Binding-site contacts:
Ligand atom C1 contacts residue CYS173 of chain 1.A at 3.8 Å (hydrophobic).
Ligand atom C2 contacts residue SER172 of chain 1.A at 3.7 Å.
Ligand atom N3 contacts residue GLN174 of chain 1.A at 3.7 Å.
Ligand atom N2 contacts residue TRP193 of chain 1.A at 3.7 Å.
Ligand atom C5 contacts residue GLN174 of chain 1.A at 3.7 Å.
Ligand atom C3 contacts residue CYS173 of chain 1.A at 3.8 Å (hydrophobic).
Ligand atom C1 contacts residue SER172 of chain 1.A at 3.7 Å.
Ligand atom N2 contacts residue SER172 of chain 1.A at 3.0 Å (h-bond).
Ligand atom N1 contacts residue SER172 of chain 1.A at 3.4 Å (h-bond).
Ligand atom N2 contacts residue ASP171 of chain 1.A at 3.1 Å (salt-bridge).
Ligand atom C8 contacts residue SER177 of chain 1.A at 3.6 Å.
Ligand atom C2' contacts residue GLN174 of chain 1.A at 3.5 Å.
Ligand atom C4B contacts residue HIS40 of chain 1.A at 3.3 Å.
Ligand atom N1 contacts residue GLY196 of chain 1.A at 2.7 Å (h-bond).
Ligand atom N1 contacts residue CYS197 of chain 1.A at 3.8 Å.
Ligand atom C3B contacts residue CYS25 of chain 1.A at 3.3 Å (hydrophobic).
Ligand atom N3 contacts residue SER177 of chain 1.A at 2.5 Å (h-bond).
Ligand atom C4 contacts residue CYS173 of chain 1.A at 3.8 Å (hydrophobic).
Ligand atom N1 contacts residue GLY194 of chain 1.A at 3.6 Å.
Ligand atom C8 contacts residue GLN174 of chain 1.A at 3.5 Å.
Ligand atom CN4 contacts residue GLN174 of chain 1.A at 3.8 Å.
Ligand atom C5 contacts residue CYS173 of chain 1.A at 3.8 Å (hydrophobic).
Ligand atom C2 contacts residue VAL191 of chain 1.A at 3.8 Å (hydrophobic).
Ligand atom C3 contacts residue SER177 of chain 1.A at 3.4 Å.
Ligand atom C6' contacts residue SER177 of chain 1.A at 3.5 Å.
Ligand atom C5B contacts residue HIS40 of chain 1.A at 3.6 Å.
Ligand atom C4 contacts residue GLN174 of chain 1.A at 3.9 Å.
Ligand atom C1' contacts residue GLN174 of chain 1.A at 3.6 Å.
Ligand atom C7 contacts residue ASP171 of chain 1.A at 3.6 Å.
Ligand atom O6' contacts residue HIS40 of chain 1.A at 3.0 Å (h-bond).
Ligand atom C3 contacts residue VAL191 of chain 1.A at 3.6 Å (hydrophobic).
Ligand atom C7 contacts residue SER172 of chain 1.A at 3.2 Å.
Ligand atom O6' contacts residue SER177 of chain 1.A at 2.2 Å (h-bond).
Ligand atom C1 contacts residue TRP193 of chain 1.A at 3.9 Å (hydrophobic).
Ligand atom C7 contacts residue GLY194 of chain 1.A at 3.8 Å.
Ligand atom C3 contacts residue SER192 of chain 1.A at 3.9 Å.
Ligand atom C4 contacts residue SER177 of chain 1.A at 3.2 Å.
Ligand atom C3' contacts residue GLN174 of chain 1.A at 3.5 Å.
Ligand atom N2 contacts residue GLY204 of chain 1.A at 3.5 Å.
Ligand atom N1 contacts residue ASP171 of chain 1.A at 3.0 Å (salt-bridge).

Sequence of chain 1.A:
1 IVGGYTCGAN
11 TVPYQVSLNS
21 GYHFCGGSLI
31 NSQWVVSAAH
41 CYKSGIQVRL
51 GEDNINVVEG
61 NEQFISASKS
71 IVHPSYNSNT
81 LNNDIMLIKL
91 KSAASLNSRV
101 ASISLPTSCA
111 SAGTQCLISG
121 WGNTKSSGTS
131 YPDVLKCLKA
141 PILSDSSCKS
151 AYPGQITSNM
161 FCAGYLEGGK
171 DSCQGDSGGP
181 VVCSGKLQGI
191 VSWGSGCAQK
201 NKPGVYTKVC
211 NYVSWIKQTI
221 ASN

This protein binds this small molecule.
Small molecule (SMILES): NC(=[NH2+])c1ccc2[nH]c(-c3cccc(-c4ccccc4)c3[O-])cc2c1